Binding-site contacts:
Ligand atom C05 contacts residue ZN1 of chain 1.K at 4.0 Å.
Ligand atom O09 contacts residue HIS163 of chain 1.B at 3.7 Å.
Ligand atom O09 contacts residue HIS224 of chain 1.B at 3.0 Å (h-bond).
Ligand atom O09 contacts residue ZN1 of chain 1.K at 3.8 Å.
Ligand atom O08 contacts residue CYS182 of chain 1.B at 3.5 Å (h-bond).
Ligand atom C12 contacts residue TRP67 of chain 1.B at 3.8 Å (hydrophobic).
Ligand atom O07 contacts residue HIS163 of chain 1.B at 2.8 Å (h-bond).
Ligand atom C05 contacts residue ASP98 of chain 1.B at 3.8 Å.
Ligand atom S10 contacts residue HIS96 of chain 1.B at 4.0 Å.
Ligand atom O07 contacts residue ASN194 of chain 1.B at 3.9 Å.
Ligand atom O08 contacts residue ZN1 of chain 1.K at 2.3 Å.
Ligand atom O08 contacts residue HIS94 of chain 1.B at 3.4 Å (h-bond).
Ligand atom B06 contacts residue ASP98 of chain 1.B at 3.5 Å.
Ligand atom O09 contacts residue ZN1 of chain 1.L at 2.0 Å.
Ligand atom O08 contacts residue HIS96 of chain 1.B at 3.5 Å (h-bond).
Ligand atom C01 contacts residue TRP67 of chain 1.B at 4.1 Å (hydrophobic).
Ligand atom C13 contacts residue GLN97 of chain 1.B at 3.7 Å.
Ligand atom C04 contacts residue TRP67 of chain 1.B at 4.1 Å (hydrophobic).
Ligand atom BR contacts residue ASP40 of chain 1.B at 3.6 Å.
Ligand atom O08 contacts residue HIS163 of chain 1.B at 3.8 Å.
Ligand atom C12 contacts residue GLN97 of chain 1.B at 3.6 Å.
Ligand atom C03 contacts residue TRP67 of chain 1.B at 3.6 Å (hydrophobic).
Ligand atom B06 contacts residue HIS163 of chain 1.B at 3.7 Å.
Ligand atom S10 contacts residue ASP98 of chain 1.B at 3.8 Å.
Ligand atom S10 contacts residue GLN97 of chain 1.B at 4.2 Å.
Ligand atom C11 contacts residue TRP67 of chain 1.B at 3.6 Å (hydrophobic).
Ligand atom C02 contacts residue TRP67 of chain 1.B at 3.9 Å (hydrophobic).
Ligand atom O07 contacts residue HIS96 of chain 1.B at 2.9 Å (h-bond).
Ligand atom O08 contacts residue ZN1 of chain 1.L at 2.7 Å.
Ligand atom C04 contacts residue ASN194 of chain 1.B at 4.1 Å.
Ligand atom O09 contacts residue ASP98 of chain 1.B at 3.4 Å (salt-bridge).
Ligand atom C05 contacts residue ZN1 of chain 1.L at 3.9 Å.
Ligand atom O07 contacts residue ZN1 of chain 1.L at 4.2 Å.
Ligand atom O09 contacts residue CYS182 of chain 1.B at 3.6 Å.
Ligand atom B06 contacts residue HIS96 of chain 1.B at 3.7 Å.
Ligand atom B06 contacts residue ZN1 of chain 1.K at 2.7 Å.
Ligand atom O07 contacts residue ZN1 of chain 1.K at 2.2 Å.
Ligand atom O08 contacts residue ASP98 of chain 1.B at 2.2 Å (salt-bridge).
Ligand atom B06 contacts residue ZN1 of chain 1.L at 2.9 Å.
Ligand atom C13 contacts residue TRP67 of chain 1.B at 4.0 Å (hydrophobic).

The small molecule below binds the protein below.
Small molecule (SMILES): O[B-](O)(O)c1cc2cc(CBr)ccc2s1

Sequence of chain 1.B:
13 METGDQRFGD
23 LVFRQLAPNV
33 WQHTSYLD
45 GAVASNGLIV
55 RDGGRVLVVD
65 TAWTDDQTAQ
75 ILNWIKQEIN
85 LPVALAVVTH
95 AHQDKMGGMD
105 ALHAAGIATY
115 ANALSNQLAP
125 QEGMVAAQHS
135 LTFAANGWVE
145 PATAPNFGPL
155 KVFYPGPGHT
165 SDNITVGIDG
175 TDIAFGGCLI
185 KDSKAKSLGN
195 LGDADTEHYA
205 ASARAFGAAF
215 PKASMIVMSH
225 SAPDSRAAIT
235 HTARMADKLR